Binding-site contacts:
Ligand atom C1 contacts residue ASN100 of chain 1.A at 1.4 Å.
Ligand atom C6 contacts residue SER102 of chain 1.A at 3.9 Å.
Ligand atom C2 contacts residue ASN100 of chain 1.A at 2.5 Å.
Ligand atom O5 contacts residue SER102 of chain 1.A at 3.0 Å (h-bond).
Ligand atom O7 contacts residue ASN100 of chain 1.A at 3.1 Å (h-bond).
Ligand atom C4 contacts residue ASN100 of chain 1.A at 4.2 Å.
Ligand atom C8 contacts residue ASN100 of chain 1.A at 4.4 Å.
Ligand atom O5 contacts residue ASN100 of chain 1.A at 2.4 Å (h-bond).
Ligand atom N2 contacts residue ASN100 of chain 1.A at 2.9 Å (h-bond).
Ligand atom C7 contacts residue ASN100 of chain 1.A at 3.2 Å.
Ligand atom O6 contacts residue SER102 of chain 1.A at 2.9 Å (h-bond).
Ligand atom C3 contacts residue ASN100 of chain 1.A at 3.8 Å.
Ligand atom C5 contacts residue ASN100 of chain 1.A at 3.7 Å.
Ligand atom C1 contacts residue SER102 of chain 1.A at 3.6 Å.
Ligand atom C5 contacts residue SER102 of chain 1.A at 3.8 Å.

Sequence of chain 1.A:
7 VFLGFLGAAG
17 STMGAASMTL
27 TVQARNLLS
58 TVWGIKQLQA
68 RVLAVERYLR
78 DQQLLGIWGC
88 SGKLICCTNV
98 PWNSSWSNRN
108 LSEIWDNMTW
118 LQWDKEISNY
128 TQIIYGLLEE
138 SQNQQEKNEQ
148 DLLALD

A small-molecule ligand and the protein it binds are described below.
Small molecule (SMILES): CC(=O)N[C@@H]1[C@@H](O)[C@H](O)[C@@H](CO)O[C@H]1O